This protein binds this small molecule.
Small molecule (SMILES): Nc1ncnc2c1ncn2[C@H]1C[C@H](O)[C@@H](CO[P](=O)(O)O[P](=O)(O)OP(=O)(O)O)O1

Sequence of chain 1.C:
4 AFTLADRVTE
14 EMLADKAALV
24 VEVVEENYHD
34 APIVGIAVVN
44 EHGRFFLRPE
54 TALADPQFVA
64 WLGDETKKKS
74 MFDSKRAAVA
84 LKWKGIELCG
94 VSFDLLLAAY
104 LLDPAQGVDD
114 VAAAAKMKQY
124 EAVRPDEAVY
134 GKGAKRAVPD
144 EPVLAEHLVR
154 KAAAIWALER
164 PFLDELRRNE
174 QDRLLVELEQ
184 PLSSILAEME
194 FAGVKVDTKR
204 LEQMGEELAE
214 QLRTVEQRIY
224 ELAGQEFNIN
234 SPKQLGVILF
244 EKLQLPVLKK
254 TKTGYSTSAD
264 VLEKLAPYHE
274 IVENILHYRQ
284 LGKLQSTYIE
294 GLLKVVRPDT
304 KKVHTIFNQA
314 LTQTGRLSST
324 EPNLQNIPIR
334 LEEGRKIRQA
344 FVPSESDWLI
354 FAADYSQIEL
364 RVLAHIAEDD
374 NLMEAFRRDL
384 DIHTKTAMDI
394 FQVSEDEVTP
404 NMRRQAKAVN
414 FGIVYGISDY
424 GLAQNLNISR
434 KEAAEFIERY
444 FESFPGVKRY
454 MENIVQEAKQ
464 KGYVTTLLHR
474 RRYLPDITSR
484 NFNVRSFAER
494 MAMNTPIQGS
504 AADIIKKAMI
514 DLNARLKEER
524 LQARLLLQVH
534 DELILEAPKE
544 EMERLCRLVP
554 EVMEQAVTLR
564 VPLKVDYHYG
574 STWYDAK

Binding-site contacts:
Ligand atom C4 contacts residue TYR418 of chain 1.C at 3.2 Å (hydrophobic).
Ligand atom C4' contacts residue HIS533 of chain 1.C at 3.4 Å.
Ligand atom O3' contacts residue ASP534 of chain 1.C at 4.3 Å.
Ligand atom PA contacts residue ILE332 of chain 1.C at 1.9 Å.
Ligand atom C8 contacts residue TYR418 of chain 1.C at 3.6 Å (hydrophobic).
Ligand atom C5 contacts residue TYR418 of chain 1.C at 3.4 Å (hydrophobic).
Ligand atom C1' contacts residue TYR418 of chain 1.C at 3.9 Å (hydrophobic).
Ligand atom N7 contacts residue TYR418 of chain 1.C at 3.7 Å.
Ligand atom C2' contacts residue HIS533 of chain 1.C at 4.5 Å.
Ligand atom O2A contacts residue ARG333 of chain 1.C at 3.8 Å.
Ligand atom N3 contacts residue HIS533 of chain 1.C at 4.5 Å.
Ligand atom C5' contacts residue ILE332 of chain 1.C at 3.6 Å (hydrophobic).
Ligand atom N3 contacts residue TYR418 of chain 1.C at 3.6 Å (h-bond).
Ligand atom C6 contacts residue TYR418 of chain 1.C at 3.6 Å (hydrophobic).
Ligand atom O4' contacts residue HIS533 of chain 1.C at 3.2 Å.
Ligand atom C2 contacts residue TYR418 of chain 1.C at 3.8 Å (hydrophobic).
Ligand atom N9 contacts residue TYR418 of chain 1.C at 3.4 Å (h-bond).
Ligand atom O2A contacts residue PRO331 of chain 1.C at 3.9 Å.
Ligand atom C3' contacts residue HIS533 of chain 1.C at 3.9 Å.
Ligand atom C1' contacts residue HIS533 of chain 1.C at 3.9 Å.
Ligand atom O3' contacts residue HIS533 of chain 1.C at 3.2 Å.
Ligand atom O2A contacts residue ILE332 of chain 1.C at 1.4 Å.
Ligand atom O3A contacts residue ILE332 of chain 1.C at 3.3 Å.
Ligand atom N6 contacts residue TYR418 of chain 1.C at 4.0 Å.
Ligand atom O5' contacts residue ILE332 of chain 1.C at 2.5 Å.
Ligand atom N1 contacts residue TYR418 of chain 1.C at 3.5 Å.